Sequence of chain 1.A:
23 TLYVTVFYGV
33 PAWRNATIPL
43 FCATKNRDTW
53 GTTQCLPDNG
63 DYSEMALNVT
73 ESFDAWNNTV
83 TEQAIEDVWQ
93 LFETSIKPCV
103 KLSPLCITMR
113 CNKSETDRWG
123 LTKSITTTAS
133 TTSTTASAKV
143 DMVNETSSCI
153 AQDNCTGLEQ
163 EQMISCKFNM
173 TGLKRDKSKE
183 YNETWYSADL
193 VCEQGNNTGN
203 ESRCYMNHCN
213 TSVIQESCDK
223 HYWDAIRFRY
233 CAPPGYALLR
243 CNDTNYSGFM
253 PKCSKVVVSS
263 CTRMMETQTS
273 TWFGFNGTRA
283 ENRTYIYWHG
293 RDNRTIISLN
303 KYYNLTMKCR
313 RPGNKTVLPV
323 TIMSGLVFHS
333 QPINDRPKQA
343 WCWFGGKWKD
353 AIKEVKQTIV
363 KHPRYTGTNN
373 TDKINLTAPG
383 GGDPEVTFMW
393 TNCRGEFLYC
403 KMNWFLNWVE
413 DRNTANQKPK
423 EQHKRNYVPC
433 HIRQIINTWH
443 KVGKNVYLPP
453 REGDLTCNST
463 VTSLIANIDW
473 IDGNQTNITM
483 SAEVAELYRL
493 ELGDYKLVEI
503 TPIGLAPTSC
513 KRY

This protein binds this small molecule.
Small molecule (SMILES): CC(=O)N[C@H]1[C@H](O[C@H]2[C@H](O)[C@@H](NC(C)=O)CO[C@@H]2CO)O[C@H](CO)[C@@H](O)[C@@H]1O

Binding-site contacts:
Ligand atom C3 contacts residue ASN460 of chain 1.A at 3.9 Å.
Ligand atom C5 contacts residue ASN460 of chain 1.A at 3.8 Å.
Ligand atom C7 contacts residue ARG312 of chain 1.A at 3.9 Å.
Ligand atom C8 contacts residue ILE152 of chain 1.A at 3.9 Å (hydrophobic).
Ligand atom N2 contacts residue ASN460 of chain 1.A at 2.9 Å (h-bond).
Ligand atom C8 contacts residue NAG2 of chain 1.J at 3.4 Å.
Ligand atom C2 contacts residue ASN460 of chain 1.A at 2.5 Å.
Ligand atom C8 contacts residue ALA153 of chain 1.A at 3.6 Å (hydrophobic).
Ligand atom C3 contacts residue THR458 of chain 1.A at 4.3 Å.
Ligand atom C1 contacts residue ASN460 of chain 1.A at 1.5 Å.
Ligand atom O7 contacts residue THR458 of chain 1.A at 3.5 Å.
Ligand atom C5 contacts residue THR458 of chain 1.A at 4.5 Å.
Ligand atom O7 contacts residue ARG312 of chain 1.A at 3.7 Å.
Ligand atom O7 contacts residue ALA153 of chain 1.A at 4.3 Å.
Ligand atom O5 contacts residue ASN460 of chain 1.A at 2.4 Å (h-bond).
Ligand atom C4 contacts residue ASN460 of chain 1.A at 4.4 Å.
Ligand atom C7 contacts residue NAG2 of chain 1.J at 4.2 Å.
Ligand atom C1 contacts residue THR458 of chain 1.A at 3.8 Å.
Ligand atom C7 contacts residue THR458 of chain 1.A at 3.9 Å.
Ligand atom C7 contacts residue ALA153 of chain 1.A at 4.4 Å (hydrophobic).
Ligand atom N2 contacts residue NAG2 of chain 1.J at 3.7 Å.
Ligand atom C8 contacts residue THR458 of chain 1.A at 3.5 Å.
Ligand atom O6 contacts residue TRP345 of chain 1.A at 3.3 Å.
Ligand atom N2 contacts residue THR458 of chain 1.A at 4.4 Å.
Ligand atom C8 contacts residue ARG396 of chain 1.A at 3.8 Å.
Ligand atom O6 contacts residue LYS310 of chain 1.A at 4.2 Å.
Ligand atom C7 contacts residue ASN460 of chain 1.A at 4.0 Å.
Ligand atom C8 contacts residue ARG312 of chain 1.A at 3.7 Å.
Ligand atom C2 contacts residue THR458 of chain 1.A at 4.4 Å.